Sequence of chain 1.C:
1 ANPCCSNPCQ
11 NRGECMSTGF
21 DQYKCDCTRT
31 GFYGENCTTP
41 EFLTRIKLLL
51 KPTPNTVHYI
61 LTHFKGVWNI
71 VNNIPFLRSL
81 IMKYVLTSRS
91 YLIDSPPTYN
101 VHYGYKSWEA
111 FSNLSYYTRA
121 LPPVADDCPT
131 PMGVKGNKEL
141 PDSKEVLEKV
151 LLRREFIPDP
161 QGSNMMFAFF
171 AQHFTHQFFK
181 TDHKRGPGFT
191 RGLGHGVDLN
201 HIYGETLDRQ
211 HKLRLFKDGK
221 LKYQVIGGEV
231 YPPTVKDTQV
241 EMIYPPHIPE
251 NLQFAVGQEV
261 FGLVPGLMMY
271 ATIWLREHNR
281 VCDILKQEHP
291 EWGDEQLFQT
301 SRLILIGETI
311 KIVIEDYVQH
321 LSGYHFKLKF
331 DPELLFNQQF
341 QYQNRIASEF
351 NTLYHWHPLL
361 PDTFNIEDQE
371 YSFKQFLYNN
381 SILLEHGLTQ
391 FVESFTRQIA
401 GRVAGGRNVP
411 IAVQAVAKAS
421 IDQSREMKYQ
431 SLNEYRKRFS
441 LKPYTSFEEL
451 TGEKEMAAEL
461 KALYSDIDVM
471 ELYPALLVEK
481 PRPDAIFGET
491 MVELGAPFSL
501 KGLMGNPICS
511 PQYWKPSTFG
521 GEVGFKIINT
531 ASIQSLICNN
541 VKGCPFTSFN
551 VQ

Binding-site contacts:
Ligand atom O5 contacts residue ASN36 of chain 1.C at 3.1 Å (h-bond).
Ligand atom C1 contacts residue ASN36 of chain 1.C at 2.6 Å.
Ligand atom C3 contacts residue ASN36 of chain 1.C at 4.5 Å.
Ligand atom C5 contacts residue TYR23 of chain 1.C at 4.0 Å (hydrophobic).
Ligand atom C8 contacts residue GLU35 of chain 1.C at 3.2 Å.
Ligand atom C7 contacts residue GLU35 of chain 1.C at 3.5 Å.
Ligand atom C1 contacts residue GLU35 of chain 1.C at 4.2 Å.
Ligand atom C2 contacts residue GLU35 of chain 1.C at 4.1 Å.
Ligand atom O5 contacts residue TYR23 of chain 1.C at 3.4 Å (h-bond).
Ligand atom C6 contacts residue SER6 of chain 1.C at 4.5 Å.
Ligand atom C1 contacts residue TYR23 of chain 1.C at 3.0 Å (hydrophobic).
Ligand atom C7 contacts residue ASN36 of chain 1.C at 3.1 Å.
Ligand atom O5 contacts residue PRO8 of chain 1.C at 4.4 Å.
Ligand atom N2 contacts residue ASN36 of chain 1.C at 3.2 Å (h-bond).
Ligand atom O6 contacts residue PRO8 of chain 1.C at 3.6 Å.
Ligand atom O7 contacts residue ASN36 of chain 1.C at 2.7 Å (h-bond).
Ligand atom O6 contacts residue SER6 of chain 1.C at 3.1 Å (h-bond).
Ligand atom C8 contacts residue ASN36 of chain 1.C at 4.3 Å.
Ligand atom C2 contacts residue TYR23 of chain 1.C at 4.4 Å (hydrophobic).
Ligand atom C2 contacts residue ASN36 of chain 1.C at 3.0 Å.
Ligand atom N2 contacts residue GLU35 of chain 1.C at 3.0 Å (salt-bridge).
Ligand atom C5 contacts residue ASN36 of chain 1.C at 4.5 Å.

The small molecule below binds the protein below.
Small molecule (SMILES): CC(=O)N[C@@H]1[C@@H](O)[C@H](O)[C@@H](CO)O[C@H]1O